Binding-site contacts:
Ligand atom N6 contacts residue THR208 of chain 1.A at 3.0 Å (h-bond).
Ligand atom O6P contacts residue HIS46 of chain 1.A at 2.5 Å (h-bond).
Ligand atom N7 contacts residue PHE239 of chain 1.A at 3.1 Å.
Ligand atom N6 contacts residue MET213 of chain 1.A at 3.1 Å (h-bond).
Ligand atom O2' contacts residue PHE210 of chain 1.A at 3.6 Å.
Ligand atom P2 contacts residue THR45 of chain 1.A at 3.3 Å.
Ligand atom O4P contacts residue HIS46 of chain 1.A at 3.4 Å (h-bond).
Ligand atom C6 contacts residue TRP47 of chain 1.A at 3.4 Å (hydrophobic).
Ligand atom O5P contacts residue THR45 of chain 1.A at 2.1 Å (h-bond).
Ligand atom O5' contacts residue SER43 of chain 1.A at 3.6 Å (h-bond).
Ligand atom N6 contacts residue TRP47 of chain 1.A at 3.2 Å (h-bond).
Ligand atom O2P contacts residue ARG240 of chain 1.A at 2.5 Å (salt-bridge).
Ligand atom P2 contacts residue HIS46 of chain 1.A at 3.5 Å.
Ligand atom C5' contacts residue LYS42 of chain 1.A at 3.3 Å.
Ligand atom O5P contacts residue SER43 of chain 1.A at 2.8 Å (h-bond).
Ligand atom O5P contacts residue GLY44 of chain 1.A at 3.3 Å (h-bond).
Ligand atom O2P contacts residue SER119 of chain 1.A at 3.3 Å (h-bond).
Ligand atom O5P contacts residue LYS42 of chain 1.A at 3.1 Å (salt-bridge).
Ligand atom N3 contacts residue TYR174 of chain 1.A at 2.6 Å (h-bond).
Ligand atom O5' contacts residue LYS42 of chain 1.A at 3.4 Å.
Ligand atom O1P contacts residue ARG240 of chain 1.A at 3.2 Å.
Ligand atom O4P contacts residue LYS42 of chain 1.A at 3.1 Å (salt-bridge).
Ligand atom C2 contacts residue TYR174 of chain 1.A at 3.3 Å (hydrophobic).
Ligand atom P1 contacts residue GLY242 of chain 1.A at 3.4 Å.
Ligand atom O3P contacts residue ARG240 of chain 1.A at 3.1 Å (salt-bridge).
Ligand atom O3' contacts residue ARG111 of chain 1.A at 3.6 Å (salt-bridge).
Ligand atom O3P contacts residue ARG111 of chain 1.A at 3.2 Å (salt-bridge).
Ligand atom N1 contacts residue TRP47 of chain 1.A at 3.1 Å.
Ligand atom C2 contacts residue TRP47 of chain 1.A at 3.2 Å (hydrophobic).
Ligand atom O1P contacts residue GLY242 of chain 1.A at 2.5 Å (h-bond).
Ligand atom O1P contacts residue LYS241 of chain 1.A at 2.5 Å (salt-bridge).
Ligand atom C2' contacts residue VAL238 of chain 1.A at 3.3 Å (hydrophobic).
Ligand atom C8 contacts residue PHE239 of chain 1.A at 3.2 Å (hydrophobic).
Ligand atom O3P contacts residue GLY242 of chain 1.A at 3.4 Å (h-bond).
Ligand atom C4 contacts residue TYR174 of chain 1.A at 3.6 Å (hydrophobic).
Ligand atom C3' contacts residue VAL238 of chain 1.A at 3.4 Å (hydrophobic).
Ligand atom O2' contacts residue ARG240 of chain 1.A at 3.5 Å (salt-bridge).
Ligand atom O6P contacts residue THR45 of chain 1.A at 3.3 Å.
Ligand atom N6 contacts residue PHE210 of chain 1.A at 3.2 Å (h-bond).
Ligand atom O2' contacts residue GLY242 of chain 1.A at 2.9 Å (h-bond).

Sequence of chain 1.A:
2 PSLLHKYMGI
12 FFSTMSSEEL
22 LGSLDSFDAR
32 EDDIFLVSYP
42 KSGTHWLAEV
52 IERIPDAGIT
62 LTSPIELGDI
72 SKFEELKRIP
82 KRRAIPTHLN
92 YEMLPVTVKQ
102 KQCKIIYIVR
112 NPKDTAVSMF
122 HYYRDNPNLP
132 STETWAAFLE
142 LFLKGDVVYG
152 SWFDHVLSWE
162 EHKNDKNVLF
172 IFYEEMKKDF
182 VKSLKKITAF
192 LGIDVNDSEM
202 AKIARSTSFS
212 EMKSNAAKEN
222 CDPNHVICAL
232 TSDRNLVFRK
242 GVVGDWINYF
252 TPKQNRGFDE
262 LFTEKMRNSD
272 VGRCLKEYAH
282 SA

The protein below binds the small molecule below.
Small molecule (SMILES): Nc1ncnc2c1ncn2[C@@H]1O[C@H](COP(=O)(O)O)[C@@H](OP(=O)(O)O)[C@H]1O